Binding-site contacts:
Ligand atom O3 contacts residue THR1100 of chain 1.D at 4.2 Å.
Ligand atom C4 contacts residue HIS1101 of chain 1.D at 4.1 Å.
Ligand atom O5 contacts residue PHE1103 of chain 1.D at 4.0 Å.
Ligand atom C5 contacts residue HIS1101 of chain 1.D at 3.9 Å.
Ligand atom C4 contacts residue ASN1098 of chain 1.D at 4.2 Å.
Ligand atom C7 contacts residue HIS1101 of chain 1.D at 4.3 Å.
Ligand atom C8 contacts residue ASN1098 of chain 1.D at 4.0 Å.
Ligand atom O7 contacts residue ASN1098 of chain 1.D at 3.1 Å (h-bond).
Ligand atom C1 contacts residue HIS1101 of chain 1.D at 4.4 Å.
Ligand atom C2 contacts residue ASN1098 of chain 1.D at 2.5 Å.
Ligand atom C1 contacts residue ASN1098 of chain 1.D at 1.4 Å.
Ligand atom O3 contacts residue HIS1101 of chain 1.D at 4.4 Å.
Ligand atom C7 contacts residue THR1100 of chain 1.D at 4.1 Å.
Ligand atom C3 contacts residue ASN1098 of chain 1.D at 3.8 Å.
Ligand atom N2 contacts residue ASN1098 of chain 1.D at 2.9 Å (h-bond).
Ligand atom C8 contacts residue THR1100 of chain 1.D at 3.8 Å.
Ligand atom C3 contacts residue HIS1101 of chain 1.D at 3.8 Å.
Ligand atom C5 contacts residue PHE1103 of chain 1.D at 4.0 Å (hydrophobic).
Ligand atom C3 contacts residue THR1100 of chain 1.D at 3.5 Å.
Ligand atom C2 contacts residue THR1100 of chain 1.D at 3.6 Å.
Ligand atom O7 contacts residue HIS1101 of chain 1.D at 4.3 Å.
Ligand atom O4 contacts residue HIS1101 of chain 1.D at 3.8 Å.
Ligand atom O5 contacts residue ASN1098 of chain 1.D at 2.4 Å (h-bond).
Ligand atom C6 contacts residue PHE1103 of chain 1.D at 3.9 Å (hydrophobic).
Ligand atom N2 contacts residue THR1100 of chain 1.D at 3.1 Å (h-bond).
Ligand atom C1 contacts residue THR1100 of chain 1.D at 3.7 Å.
Ligand atom C5 contacts residue ASN1098 of chain 1.D at 3.7 Å.
Ligand atom C7 contacts residue ASN1098 of chain 1.D at 3.2 Å.

Sequence of chain 1.D:
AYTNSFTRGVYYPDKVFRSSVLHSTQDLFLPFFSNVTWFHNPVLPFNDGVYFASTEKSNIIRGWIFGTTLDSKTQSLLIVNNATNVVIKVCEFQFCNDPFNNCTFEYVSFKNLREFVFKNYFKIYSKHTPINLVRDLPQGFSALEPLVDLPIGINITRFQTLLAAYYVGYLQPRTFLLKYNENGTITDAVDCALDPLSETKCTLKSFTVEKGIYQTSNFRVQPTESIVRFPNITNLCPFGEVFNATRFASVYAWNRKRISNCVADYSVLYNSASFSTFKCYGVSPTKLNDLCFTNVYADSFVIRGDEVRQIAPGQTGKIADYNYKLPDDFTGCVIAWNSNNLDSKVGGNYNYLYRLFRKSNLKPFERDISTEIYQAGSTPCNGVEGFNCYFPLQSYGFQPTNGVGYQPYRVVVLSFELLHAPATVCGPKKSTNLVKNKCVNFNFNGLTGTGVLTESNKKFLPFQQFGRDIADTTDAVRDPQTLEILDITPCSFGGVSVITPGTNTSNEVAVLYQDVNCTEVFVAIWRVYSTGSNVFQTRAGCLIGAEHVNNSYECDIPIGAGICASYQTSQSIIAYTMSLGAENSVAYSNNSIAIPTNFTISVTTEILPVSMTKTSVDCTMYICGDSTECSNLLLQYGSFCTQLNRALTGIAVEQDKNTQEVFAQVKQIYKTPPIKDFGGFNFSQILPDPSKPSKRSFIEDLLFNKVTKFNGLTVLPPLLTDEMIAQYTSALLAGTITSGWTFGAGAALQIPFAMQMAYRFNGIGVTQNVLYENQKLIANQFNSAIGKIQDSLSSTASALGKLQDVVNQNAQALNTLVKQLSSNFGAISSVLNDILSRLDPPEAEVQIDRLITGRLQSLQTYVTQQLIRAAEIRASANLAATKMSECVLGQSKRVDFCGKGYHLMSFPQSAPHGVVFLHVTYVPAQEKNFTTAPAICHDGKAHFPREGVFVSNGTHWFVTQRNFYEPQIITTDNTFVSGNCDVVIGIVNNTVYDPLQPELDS

A protein and the small-molecule ligand that binds it are described below.
Small molecule (SMILES): CC(=O)N[C@H]1[C@H](O[C@H]2[C@H](O)[C@@H](NC(C)=O)CO[C@@H]2CO)O[C@H](CO)[C@@H](O)[C@@H]1O